Binding-site contacts:
Ligand atom OP2 contacts residue LYS68 of chain 1.D at 3.1 Å (salt-bridge).
Ligand atom OP2 contacts residue LYS35 of chain 1.D at 3.6 Å (salt-bridge).
Ligand atom P contacts residue VAL65 of chain 1.D at 4.0 Å.
Ligand atom C3' contacts residue GLY66 of chain 1.D at 3.7 Å.
Ligand atom C8 contacts residue LYS35 of chain 1.D at 3.9 Å.
Ligand atom P contacts residue GLY66 of chain 1.D at 4.0 Å.
Ligand atom P contacts residue LYS68 of chain 1.D at 3.8 Å.
Ligand atom O5' contacts residue GLY66 of chain 1.D at 3.9 Å.
Ligand atom OP1 contacts residue VAL65 of chain 1.D at 3.9 Å.
Ligand atom C5' contacts residue GLY64 of chain 1.D at 3.3 Å.
Ligand atom OP1 contacts residue GLY64 of chain 1.D at 2.8 Å (h-bond).
Ligand atom O4' contacts residue ALA38 of chain 1.D at 3.5 Å.
Ligand atom C5' contacts residue LYS35 of chain 1.D at 3.8 Å.
Ligand atom O5' contacts residue LYS35 of chain 1.D at 3.7 Å.
Ligand atom O3' contacts residue GLY64 of chain 1.D at 3.5 Å.
Ligand atom O3' contacts residue LYS68 of chain 1.D at 3.7 Å.
Ligand atom P contacts residue LYS35 of chain 1.D at 3.6 Å.
Ligand atom OP1 contacts residue LYS68 of chain 1.D at 3.6 Å.
Ligand atom C5' contacts residue GLY66 of chain 1.D at 3.5 Å.
Ligand atom OP1 contacts residue PRO63 of chain 1.D at 3.5 Å.
Ligand atom P contacts residue GLY64 of chain 1.D at 3.8 Å.
Ligand atom C4' contacts residue GLY64 of chain 1.D at 3.4 Å.
Ligand atom OP2 contacts residue GLY66 of chain 1.D at 3.6 Å.
Ligand atom OP1 contacts residue ILE69 of chain 1.D at 2.8 Å (h-bond).
Ligand atom OP1 contacts residue LEU62 of chain 1.D at 3.9 Å.
Ligand atom N3 contacts residue ALA38 of chain 1.D at 3.6 Å.
Ligand atom OP2 contacts residue VAL65 of chain 1.D at 3.4 Å (h-bond).
Ligand atom C3' contacts residue LYS68 of chain 1.D at 3.8 Å.
Ligand atom OP2 contacts residue THR67 of chain 1.D at 3.7 Å.
Ligand atom OP1 contacts residue NA1 of chain 1.F at 2.7 Å (h-bond).
Ligand atom N1 contacts residue HIS34 of chain 1.D at 3.9 Å.
Ligand atom OP3 contacts residue LYS35 of chain 1.D at 2.6 Å (salt-bridge).
Ligand atom OP2 contacts residue NA1 of chain 1.F at 3.2 Å (h-bond).
Ligand atom P contacts residue NA1 of chain 1.F at 3.5 Å.
Ligand atom P contacts residue ILE69 of chain 1.D at 3.7 Å.
Ligand atom O3' contacts residue ILE69 of chain 1.D at 3.7 Å.
Ligand atom OP1 contacts residue GLY66 of chain 1.D at 3.1 Å (h-bond).
Ligand atom OP1 contacts residue THR67 of chain 1.D at 3.8 Å.
Ligand atom OP1 contacts residue LYS68 of chain 1.D at 3.7 Å.
Ligand atom N7 contacts residue LYS35 of chain 1.D at 3.9 Å.

Sequence of chain 1.D:
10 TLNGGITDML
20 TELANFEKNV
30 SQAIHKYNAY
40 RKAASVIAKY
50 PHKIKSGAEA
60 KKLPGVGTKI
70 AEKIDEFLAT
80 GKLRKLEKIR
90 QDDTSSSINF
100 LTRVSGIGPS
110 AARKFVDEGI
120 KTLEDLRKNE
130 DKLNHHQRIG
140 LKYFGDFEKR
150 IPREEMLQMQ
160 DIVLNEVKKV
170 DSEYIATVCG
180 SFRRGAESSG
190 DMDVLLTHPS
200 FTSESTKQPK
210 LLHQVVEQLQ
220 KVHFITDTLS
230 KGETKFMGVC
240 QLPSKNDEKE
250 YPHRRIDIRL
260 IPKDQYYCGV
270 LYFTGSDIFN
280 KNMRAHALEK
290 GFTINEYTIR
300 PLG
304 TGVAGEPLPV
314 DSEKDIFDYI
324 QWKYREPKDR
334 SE

A protein and the small-molecule ligand that binds it are described below.
Small molecule (SMILES): Cc1cn([C@H]2C[C@H](O[P](=O)(O)OC[C@H]3O[C@@H](n4ccc(N)nc4=O)C[C@@H]3O[P](=O)(O)OC[C@H]3O[C@@H](n4cnc5c(=O)nc(N)[nH]c54)C[C@@H]3O[P](=O)(O)OC[C@H]3O[C@@H](n4cnc5c(=O)nc(N)[nH]c54)C[C@@H]3O)[C@@H](CO[P](=O)(O)O[C@H]3C[C@H](n4cnc5c(=O)nc(N)[nH]c54)O[C@@H]3COP(=O)(O)O)O2)c(=O)[nH]c1=O